Sequence of chain 1.A:
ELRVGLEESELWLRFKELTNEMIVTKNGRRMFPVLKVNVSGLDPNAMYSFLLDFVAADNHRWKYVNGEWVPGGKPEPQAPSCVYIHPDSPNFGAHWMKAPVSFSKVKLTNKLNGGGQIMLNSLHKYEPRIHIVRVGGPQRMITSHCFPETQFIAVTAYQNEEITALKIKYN

Binding-site contacts:
Ligand atom C3 contacts residue ILE86 of chain 1.A at 4.3 Å (hydrophobic).
Ligand atom C1 contacts residue PRO91 of chain 1.A at 4.0 Å (hydrophobic).
Ligand atom C3 contacts residue SER50 of chain 1.A at 3.9 Å.
Ligand atom O1 contacts residue SER90 of chain 1.A at 3.3 Å.
Ligand atom O1 contacts residue SER50 of chain 1.A at 2.8 Å (h-bond).
Ligand atom C2 contacts residue SER50 of chain 1.A at 3.9 Å.
Ligand atom C2 contacts residue ILE86 of chain 1.A at 3.6 Å (hydrophobic).
Ligand atom C4 contacts residue SER50 of chain 1.A at 4.4 Å.
Ligand atom C6 contacts residue SER50 of chain 1.A at 4.4 Å.
Ligand atom C9 contacts residue VAL136 of chain 1.A at 4.0 Å (hydrophobic).
Ligand atom C5 contacts residue ARG141 of chain 1.A at 4.3 Å.
Ligand atom C7 contacts residue VAL136 of chain 1.A at 4.4 Å (hydrophobic).
Ligand atom C8 contacts residue LEU52 of chain 1.A at 4.1 Å (hydrophobic).
Ligand atom N1 contacts residue SER50 of chain 1.A at 4.3 Å.
Ligand atom C5 contacts residue VAL136 of chain 1.A at 3.9 Å (hydrophobic).
Ligand atom F1 contacts residue ILE86 of chain 1.A at 3.2 Å.
Ligand atom O3 contacts residue ARG141 of chain 1.A at 3.6 Å.
Ligand atom C1 contacts residue SER90 of chain 1.A at 3.9 Å.
Ligand atom O1 contacts residue PRO91 of chain 1.A at 3.6 Å (h-bond).
Ligand atom C7 contacts residue LEU52 of chain 1.A at 4.0 Å (hydrophobic).
Ligand atom C1 contacts residue ILE86 of chain 1.A at 3.8 Å (hydrophobic).
Ligand atom F1 contacts residue SER50 of chain 1.A at 3.4 Å.
Ligand atom C6 contacts residue VAL134 of chain 1.A at 4.3 Å (hydrophobic).
Ligand atom O1 contacts residue ILE86 of chain 1.A at 3.7 Å.
Ligand atom C2 contacts residue SER90 of chain 1.A at 4.2 Å.
Ligand atom C6 contacts residue VAL136 of chain 1.A at 3.8 Å (hydrophobic).
Ligand atom C7 contacts residue SER50 of chain 1.A at 3.7 Å.
Ligand atom C6 contacts residue ARG141 of chain 1.A at 4.5 Å.
Ligand atom N1 contacts residue ILE86 of chain 1.A at 3.8 Å.
Ligand atom C8 contacts residue SER50 of chain 1.A at 3.6 Å.
Ligand atom C2 contacts residue PRO91 of chain 1.A at 4.1 Å (hydrophobic).
Ligand atom C8 contacts residue ILE86 of chain 1.A at 4.1 Å (hydrophobic).
Ligand atom O2 contacts residue ARG141 of chain 1.A at 2.6 Å (salt-bridge).
Ligand atom C9 contacts residue ARG141 of chain 1.A at 3.3 Å.
Ligand atom O2 contacts residue VAL136 of chain 1.A at 4.3 Å.
Ligand atom O3 contacts residue VAL136 of chain 1.A at 4.3 Å.
Ligand atom F1 contacts residue LEU52 of chain 1.A at 3.3 Å.

The protein below binds the small molecule below.
Small molecule (SMILES): CC(=O)Nc1cc(C(=O)O)ccc1F